Binding-site contacts:
Ligand atom N3B contacts residue THR97 of chain 1.C at 3.0 Å (h-bond).
Ligand atom O2B contacts residue THR99 of chain 1.C at 2.7 Å (h-bond).
Ligand atom O1A contacts residue LEU43 of chain 1.C at 3.2 Å.
Ligand atom N3B contacts residue GLY96 of chain 1.C at 3.4 Å (h-bond).
Ligand atom O1A contacts residue GLY44 of chain 1.C at 2.8 Å (h-bond).
Ligand atom C6 contacts residue PRO45 of chain 1.C at 3.4 Å (hydrophobic).
Ligand atom O2G contacts residue THR97 of chain 1.C at 2.8 Å (h-bond).
Ligand atom C5 contacts residue PRO45 of chain 1.C at 3.3 Å (hydrophobic).
Ligand atom O2B contacts residue THR98 of chain 1.C at 3.4 Å (h-bond).
Ligand atom PB contacts residue GLY96 of chain 1.C at 3.4 Å.
Ligand atom O2B contacts residue GLY96 of chain 1.C at 3.2 Å.
Ligand atom O5' contacts residue GLY44 of chain 1.C at 2.9 Å (h-bond).
Ligand atom O1G contacts residue THR97 of chain 1.C at 3.1 Å (h-bond).
Ligand atom PG contacts residue MG1 of chain 1.I at 3.5 Å.
Ligand atom C2' contacts residue GLU496 of chain 1.C at 3.5 Å.
Ligand atom N7 contacts residue THR160 of chain 1.C at 3.4 Å.
Ligand atom O3A contacts residue THR98 of chain 1.C at 3.5 Å.
Ligand atom N7 contacts residue THR163 of chain 1.C at 3.1 Å (h-bond).
Ligand atom PG contacts residue THR97 of chain 1.C at 3.2 Å.
Ligand atom O2' contacts residue GLU496 of chain 1.C at 3.1 Å (salt-bridge).
Ligand atom O1G contacts residue CYS65 of chain 1.C at 3.3 Å (h-bond).
Ligand atom O1A contacts residue THR42 of chain 1.C at 2.7 Å (h-bond).
Ligand atom O3G contacts residue MG1 of chain 1.I at 2.1 Å.
Ligand atom O3G contacts residue ASP95 of chain 1.C at 3.6 Å (salt-bridge).
Ligand atom O4' contacts residue GLY44 of chain 1.C at 3.5 Å.
Ligand atom O1G contacts residue THR98 of chain 1.C at 3.1 Å (h-bond).
Ligand atom PA contacts residue MG1 of chain 1.I at 3.5 Å.
Ligand atom O2G contacts residue GLY94 of chain 1.C at 3.6 Å (h-bond).
Ligand atom O1B contacts residue GLY96 of chain 1.C at 2.8 Å (h-bond).
Ligand atom O4' contacts residue LEU451 of chain 1.C at 3.6 Å.
Ligand atom O1B contacts residue MG1 of chain 1.I at 3.2 Å.
Ligand atom O1G contacts residue ASP64 of chain 1.C at 3.6 Å (salt-bridge).
Ligand atom N1 contacts residue PRO45 of chain 1.C at 3.6 Å.
Ligand atom C6 contacts residue ILE494 of chain 1.C at 3.5 Å (hydrophobic).
Ligand atom C4 contacts residue PRO45 of chain 1.C at 3.5 Å (hydrophobic).
Ligand atom PA contacts residue GLY44 of chain 1.C at 3.5 Å.
Ligand atom O2' contacts residue ALA410 of chain 1.C at 2.9 Å.
Ligand atom O2' contacts residue GLY411 of chain 1.C at 2.9 Å (h-bond).
Ligand atom N3B contacts residue THR98 of chain 1.C at 2.9 Å (h-bond).
Ligand atom O2A contacts residue MG1 of chain 1.I at 2.2 Å.

This small molecule binds to this protein.
Small molecule (SMILES): Nc1ncnc2c1ncn2[C@@H]1O[C@H](CO[P](=O)(O)O[P](=O)(O)NP(=O)(O)O)[C@@H](O)[C@H]1O

Sequence of chain 1.C:
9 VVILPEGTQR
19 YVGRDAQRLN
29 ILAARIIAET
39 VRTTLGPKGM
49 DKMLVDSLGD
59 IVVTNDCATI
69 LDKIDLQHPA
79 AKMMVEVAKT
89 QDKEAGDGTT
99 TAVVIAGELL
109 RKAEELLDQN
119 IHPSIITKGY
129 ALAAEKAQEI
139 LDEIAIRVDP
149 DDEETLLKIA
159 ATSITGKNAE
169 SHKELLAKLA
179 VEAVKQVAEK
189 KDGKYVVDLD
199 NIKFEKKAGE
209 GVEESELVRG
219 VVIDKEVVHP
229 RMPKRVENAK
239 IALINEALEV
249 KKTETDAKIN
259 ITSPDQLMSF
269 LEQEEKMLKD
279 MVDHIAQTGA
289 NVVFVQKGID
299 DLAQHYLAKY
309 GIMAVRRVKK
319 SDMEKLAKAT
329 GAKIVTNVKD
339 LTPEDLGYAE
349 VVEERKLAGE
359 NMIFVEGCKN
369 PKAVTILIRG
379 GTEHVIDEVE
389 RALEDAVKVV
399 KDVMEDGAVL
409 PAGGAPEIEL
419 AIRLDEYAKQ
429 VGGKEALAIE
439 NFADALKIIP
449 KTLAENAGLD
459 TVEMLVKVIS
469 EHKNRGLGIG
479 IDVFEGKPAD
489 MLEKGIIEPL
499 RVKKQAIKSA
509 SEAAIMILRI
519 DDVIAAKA